Binding-site contacts:
Ligand atom O7 contacts residue ASN1010 of chain 1.A at 3.3 Å (h-bond).
Ligand atom O6 contacts residue GLN1065 of chain 1.A at 2.5 Å (h-bond).
Ligand atom C3 contacts residue ASN1010 of chain 1.A at 3.8 Å.
Ligand atom C1 contacts residue ASN1010 of chain 1.A at 1.4 Å.
Ligand atom C2 contacts residue SER1012 of chain 1.A at 4.1 Å.
Ligand atom C5 contacts residue GLN1009 of chain 1.A at 3.8 Å.
Ligand atom C4 contacts residue ASN1010 of chain 1.A at 4.3 Å.
Ligand atom O6 contacts residue GLN1009 of chain 1.A at 3.2 Å (h-bond).
Ligand atom C6 contacts residue GLN1065 of chain 1.A at 3.6 Å.
Ligand atom C1 contacts residue GLN1007 of chain 1.A at 4.3 Å.
Ligand atom C5 contacts residue GLN1007 of chain 1.A at 4.3 Å.
Ligand atom N2 contacts residue SER1012 of chain 1.A at 3.1 Å (h-bond).
Ligand atom C8 contacts residue ASN1010 of chain 1.A at 4.1 Å.
Ligand atom C3 contacts residue GLN1007 of chain 1.A at 4.3 Å.
Ligand atom C5 contacts residue ASN1010 of chain 1.A at 3.7 Å.
Ligand atom C6 contacts residue GLN1009 of chain 1.A at 3.2 Å.
Ligand atom C7 contacts residue ASN1010 of chain 1.A at 3.2 Å.
Ligand atom C8 contacts residue SER1012 of chain 1.A at 3.5 Å.
Ligand atom O6 contacts residue LYS1015 of chain 1.A at 3.9 Å.
Ligand atom C1 contacts residue SER1012 of chain 1.A at 4.2 Å.
Ligand atom C2 contacts residue ASN1010 of chain 1.A at 2.5 Å.
Ligand atom O5 contacts residue GLN1009 of chain 1.A at 3.4 Å (h-bond).
Ligand atom O4 contacts residue GLN1007 of chain 1.A at 4.2 Å.
Ligand atom O5 contacts residue ASN1010 of chain 1.A at 2.4 Å (h-bond).
Ligand atom N2 contacts residue ASN1010 of chain 1.A at 2.8 Å (h-bond).
Ligand atom C7 contacts residue SER1012 of chain 1.A at 3.7 Å.

Sequence of chain 1.A:
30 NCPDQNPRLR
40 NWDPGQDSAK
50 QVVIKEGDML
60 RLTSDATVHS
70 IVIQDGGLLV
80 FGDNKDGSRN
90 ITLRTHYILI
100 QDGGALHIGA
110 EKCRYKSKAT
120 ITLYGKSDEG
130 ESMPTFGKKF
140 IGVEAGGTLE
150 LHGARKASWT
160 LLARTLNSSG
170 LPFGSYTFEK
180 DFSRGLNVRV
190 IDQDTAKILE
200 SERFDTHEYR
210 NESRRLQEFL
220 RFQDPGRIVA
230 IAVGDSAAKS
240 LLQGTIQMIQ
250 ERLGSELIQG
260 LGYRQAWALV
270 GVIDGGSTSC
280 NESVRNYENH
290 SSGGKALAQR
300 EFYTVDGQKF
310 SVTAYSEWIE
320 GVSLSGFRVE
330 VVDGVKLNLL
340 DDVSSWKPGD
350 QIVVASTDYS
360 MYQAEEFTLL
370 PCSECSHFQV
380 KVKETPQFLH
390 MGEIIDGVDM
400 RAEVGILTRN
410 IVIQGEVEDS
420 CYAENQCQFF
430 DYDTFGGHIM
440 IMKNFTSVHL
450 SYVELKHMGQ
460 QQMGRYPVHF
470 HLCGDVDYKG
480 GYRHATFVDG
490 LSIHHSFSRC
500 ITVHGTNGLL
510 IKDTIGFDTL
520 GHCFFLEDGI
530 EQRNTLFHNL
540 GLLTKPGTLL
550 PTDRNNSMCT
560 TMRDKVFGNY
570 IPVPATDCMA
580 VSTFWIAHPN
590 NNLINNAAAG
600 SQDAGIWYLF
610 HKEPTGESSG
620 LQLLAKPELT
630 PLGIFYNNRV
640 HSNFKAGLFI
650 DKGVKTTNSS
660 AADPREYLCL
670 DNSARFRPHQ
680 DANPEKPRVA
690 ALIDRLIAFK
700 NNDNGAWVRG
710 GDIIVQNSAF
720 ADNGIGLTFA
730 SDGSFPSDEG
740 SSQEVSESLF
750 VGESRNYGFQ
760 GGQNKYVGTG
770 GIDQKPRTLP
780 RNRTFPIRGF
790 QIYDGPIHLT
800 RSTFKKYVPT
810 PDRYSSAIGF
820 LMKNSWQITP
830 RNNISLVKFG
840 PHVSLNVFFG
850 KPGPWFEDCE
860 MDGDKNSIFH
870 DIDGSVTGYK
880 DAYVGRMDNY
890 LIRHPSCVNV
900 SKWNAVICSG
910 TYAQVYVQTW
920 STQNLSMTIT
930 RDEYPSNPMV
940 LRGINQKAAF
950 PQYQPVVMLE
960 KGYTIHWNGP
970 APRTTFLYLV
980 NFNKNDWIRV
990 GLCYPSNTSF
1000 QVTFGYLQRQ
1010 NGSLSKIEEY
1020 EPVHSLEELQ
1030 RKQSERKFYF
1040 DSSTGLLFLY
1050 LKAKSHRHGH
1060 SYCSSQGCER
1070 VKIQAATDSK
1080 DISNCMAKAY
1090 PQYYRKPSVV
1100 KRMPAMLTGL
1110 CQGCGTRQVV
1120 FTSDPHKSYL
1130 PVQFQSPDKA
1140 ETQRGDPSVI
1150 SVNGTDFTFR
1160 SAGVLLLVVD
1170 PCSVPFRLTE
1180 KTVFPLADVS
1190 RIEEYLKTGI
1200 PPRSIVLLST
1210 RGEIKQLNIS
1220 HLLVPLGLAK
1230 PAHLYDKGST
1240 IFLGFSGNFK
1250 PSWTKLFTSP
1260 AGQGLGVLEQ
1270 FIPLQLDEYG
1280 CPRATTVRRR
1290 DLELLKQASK

The small molecule below binds the protein below.
Small molecule (SMILES): CC(=O)N[C@H]1[C@H](O[C@H]2[C@H](O)[C@@H](NC(C)=O)CO[C@@H]2CO)O[C@H](CO)[C@@H](O[C@@H]2O[C@H](CO[C@H]3O[C@H](CO)[C@@H](O)[C@H](O)[C@@H]3O)[C@@H](O)[C@H](O)[C@@H]2O)[C@@H]1O